Binding-site contacts:
Ligand atom C1 contacts residue PRO258 of chain 1.A at 3.8 Å (hydrophobic).
Ligand atom O4 contacts residue PRO258 of chain 1.A at 2.7 Å (h-bond).
Ligand atom C1 contacts residue TRP299 of chain 1.A at 3.9 Å (hydrophobic).
Ligand atom O3 contacts residue GLY260 of chain 1.A at 2.5 Å (h-bond).
Ligand atom O2 contacts residue THR286 of chain 1.A at 2.4 Å (h-bond).
Ligand atom C3 contacts residue ILE290 of chain 1.A at 3.7 Å (hydrophobic).
Ligand atom C5 contacts residue ILE290 of chain 1.A at 3.5 Å (hydrophobic).
Ligand atom O2 contacts residue PRO258 of chain 1.A at 3.5 Å (h-bond).
Ligand atom O1 contacts residue GLY285 of chain 1.A at 3.0 Å.
Ligand atom C5 contacts residue TYR259 of chain 1.A at 3.5 Å (hydrophobic).
Ligand atom C3 contacts residue TYR135 of chain 1.A at 3.6 Å (hydrophobic).
Ligand atom O5 contacts residue ASP257 of chain 1.A at 2.9 Å (salt-bridge).
Ligand atom O2 contacts residue ASP257 of chain 1.A at 3.9 Å.
Ligand atom O4 contacts residue ILE290 of chain 1.A at 3.0 Å.
Ligand atom O1 contacts residue THR286 of chain 1.A at 2.7 Å (h-bond).
Ligand atom O2 contacts residue ILE290 of chain 1.A at 3.6 Å.
Ligand atom C3 contacts residue GLU261 of chain 1.A at 3.4 Å.
Ligand atom O3 contacts residue ASP257 of chain 1.A at 3.7 Å.
Ligand atom O1 contacts residue TRP299 of chain 1.A at 3.8 Å.
Ligand atom C4 contacts residue GLU261 of chain 1.A at 2.5 Å.
Ligand atom O2 contacts residue TRP299 of chain 1.A at 4.0 Å.
Ligand atom O3 contacts residue TYR259 of chain 1.A at 2.8 Å.
Ligand atom C4 contacts residue ILE290 of chain 1.A at 3.4 Å (hydrophobic).
Ligand atom O5 contacts residue TYR283 of chain 1.A at 3.6 Å.
Ligand atom C5 contacts residue PRO258 of chain 1.A at 3.0 Å (hydrophobic).
Ligand atom C5 contacts residue GLY260 of chain 1.A at 3.3 Å.
Ligand atom C1 contacts residue THR286 of chain 1.A at 3.3 Å.
Ligand atom O5 contacts residue TYR135 of chain 1.A at 3.8 Å.
Ligand atom O3 contacts residue PRO258 of chain 1.A at 2.6 Å (h-bond).
Ligand atom O1 contacts residue PRO258 of chain 1.A at 3.9 Å.
Ligand atom O4 contacts residue GLY260 of chain 1.A at 3.7 Å.
Ligand atom O4 contacts residue GLU261 of chain 1.A at 3.3 Å (salt-bridge).
Ligand atom O4 contacts residue LEU262 of chain 1.A at 3.1 Å.
Ligand atom C2 contacts residue ASP257 of chain 1.A at 3.3 Å.
Ligand atom C1 contacts residue ASP257 of chain 1.A at 3.1 Å.
Ligand atom C4 contacts residue TYR135 of chain 1.A at 4.0 Å (hydrophobic).
Ligand atom O4 contacts residue TYR259 of chain 1.A at 3.5 Å.
Ligand atom C5 contacts residue GLU261 of chain 1.A at 2.9 Å.
Ligand atom O3 contacts residue GLU261 of chain 1.A at 3.0 Å (salt-bridge).
Ligand atom O1 contacts residue ASP257 of chain 1.A at 2.6 Å (salt-bridge).

This protein binds this small molecule.
Small molecule (SMILES): O=C(O)CCC(=O)C(=O)O

Sequence of chain 1.A:
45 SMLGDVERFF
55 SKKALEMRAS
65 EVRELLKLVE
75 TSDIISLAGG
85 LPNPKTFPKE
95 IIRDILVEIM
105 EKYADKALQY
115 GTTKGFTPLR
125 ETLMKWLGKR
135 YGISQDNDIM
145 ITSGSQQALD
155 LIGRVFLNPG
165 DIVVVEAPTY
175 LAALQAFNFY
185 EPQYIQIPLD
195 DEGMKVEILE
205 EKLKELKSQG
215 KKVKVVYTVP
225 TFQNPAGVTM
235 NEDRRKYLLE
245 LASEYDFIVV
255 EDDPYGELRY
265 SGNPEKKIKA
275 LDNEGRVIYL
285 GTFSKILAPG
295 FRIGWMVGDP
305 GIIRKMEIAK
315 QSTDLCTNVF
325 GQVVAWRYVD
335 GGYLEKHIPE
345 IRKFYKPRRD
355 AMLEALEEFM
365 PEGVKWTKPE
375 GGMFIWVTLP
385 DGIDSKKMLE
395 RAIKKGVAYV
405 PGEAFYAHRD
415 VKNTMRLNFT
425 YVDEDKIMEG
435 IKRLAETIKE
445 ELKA